Sequence of chain 1.B:
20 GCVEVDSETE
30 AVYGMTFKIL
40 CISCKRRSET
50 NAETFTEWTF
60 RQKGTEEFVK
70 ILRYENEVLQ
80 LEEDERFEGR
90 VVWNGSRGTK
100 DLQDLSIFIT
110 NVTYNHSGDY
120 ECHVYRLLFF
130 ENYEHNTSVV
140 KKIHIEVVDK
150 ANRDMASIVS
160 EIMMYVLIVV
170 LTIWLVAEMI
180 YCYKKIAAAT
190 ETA

This small molecule binds to this protein.
Small molecule (SMILES): CC(=O)N[C@@H]1[C@@H](O)[C@H](O)[C@@H](CO)O[C@H]1O

Binding-site contacts:
Ligand atom C8 contacts residue ARG89 of chain 1.B at 3.5 Å.
Ligand atom C5 contacts residue ASN114 of chain 1.B at 3.7 Å.
Ligand atom O6 contacts residue ASN114 of chain 1.B at 4.4 Å.
Ligand atom C4 contacts residue ASN114 of chain 1.B at 4.2 Å.
Ligand atom C7 contacts residue ASN114 of chain 1.B at 3.2 Å.
Ligand atom C2 contacts residue ASN114 of chain 1.B at 2.4 Å.
Ligand atom N2 contacts residue ASN114 of chain 1.B at 3.0 Å (h-bond).
Ligand atom O7 contacts residue THR112 of chain 1.B at 3.8 Å.
Ligand atom O7 contacts residue ASN114 of chain 1.B at 2.6 Å (h-bond).
Ligand atom C3 contacts residue ASN114 of chain 1.B at 3.8 Å.
Ligand atom O7 contacts residue ARG85 of chain 1.B at 4.4 Å.
Ligand atom C1 contacts residue ASN114 of chain 1.B at 1.4 Å.
Ligand atom O5 contacts residue ASN114 of chain 1.B at 2.4 Å (h-bond).